Binding-site contacts:
Ligand atom C4 contacts residue ASN142 of chain 2.A at 4.3 Å.
Ligand atom C1 contacts residue ASN142 of chain 2.A at 1.5 Å.
Ligand atom C6 contacts residue ASN142 of chain 2.A at 4.0 Å.
Ligand atom C3 contacts residue ASN142 of chain 2.A at 4.0 Å.
Ligand atom O6 contacts residue GLU136 of chain 2.A at 3.2 Å (salt-bridge).
Ligand atom C6 contacts residue SER144 of chain 2.A at 3.7 Å.
Ligand atom C8 contacts residue ASN142 of chain 2.A at 4.2 Å.
Ligand atom O5 contacts residue ASN142 of chain 2.A at 2.5 Å (h-bond).
Ligand atom C8 contacts residue GLN347 of chain 2.A at 3.1 Å.
Ligand atom O7 contacts residue ASN142 of chain 2.A at 3.8 Å.
Ligand atom C5 contacts residue ASN142 of chain 2.A at 3.4 Å.
Ligand atom N2 contacts residue ASN142 of chain 2.A at 2.8 Å (h-bond).
Ligand atom C7 contacts residue ASN142 of chain 2.A at 3.3 Å.
Ligand atom C7 contacts residue GLN347 of chain 2.A at 4.5 Å.
Ligand atom C2 contacts residue ASN142 of chain 2.A at 2.7 Å.
Ligand atom C5 contacts residue SER144 of chain 2.A at 3.9 Å.

Sequence of chain 2.A:
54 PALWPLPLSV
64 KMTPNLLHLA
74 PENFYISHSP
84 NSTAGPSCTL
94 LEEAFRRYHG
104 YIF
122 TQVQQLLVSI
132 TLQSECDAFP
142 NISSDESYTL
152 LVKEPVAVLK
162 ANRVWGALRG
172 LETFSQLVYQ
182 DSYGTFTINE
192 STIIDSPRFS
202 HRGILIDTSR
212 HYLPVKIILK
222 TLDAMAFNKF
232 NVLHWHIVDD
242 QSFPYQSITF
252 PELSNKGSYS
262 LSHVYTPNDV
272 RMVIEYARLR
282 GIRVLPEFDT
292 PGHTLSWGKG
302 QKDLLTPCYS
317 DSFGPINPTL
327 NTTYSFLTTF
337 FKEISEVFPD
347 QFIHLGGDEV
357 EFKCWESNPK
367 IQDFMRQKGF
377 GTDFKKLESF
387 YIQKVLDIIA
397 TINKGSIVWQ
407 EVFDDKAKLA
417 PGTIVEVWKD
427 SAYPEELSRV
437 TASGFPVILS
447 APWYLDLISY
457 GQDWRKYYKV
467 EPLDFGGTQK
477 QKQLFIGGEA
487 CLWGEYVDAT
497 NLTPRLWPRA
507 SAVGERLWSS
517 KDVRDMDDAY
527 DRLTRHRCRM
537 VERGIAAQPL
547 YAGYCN

This protein binds this small molecule.
Small molecule (SMILES): CC(=O)N[C@@H]1[C@@H](O)[C@H](O)[C@@H](CO)O[C@@H]1O